Sequence of chain 1.A:
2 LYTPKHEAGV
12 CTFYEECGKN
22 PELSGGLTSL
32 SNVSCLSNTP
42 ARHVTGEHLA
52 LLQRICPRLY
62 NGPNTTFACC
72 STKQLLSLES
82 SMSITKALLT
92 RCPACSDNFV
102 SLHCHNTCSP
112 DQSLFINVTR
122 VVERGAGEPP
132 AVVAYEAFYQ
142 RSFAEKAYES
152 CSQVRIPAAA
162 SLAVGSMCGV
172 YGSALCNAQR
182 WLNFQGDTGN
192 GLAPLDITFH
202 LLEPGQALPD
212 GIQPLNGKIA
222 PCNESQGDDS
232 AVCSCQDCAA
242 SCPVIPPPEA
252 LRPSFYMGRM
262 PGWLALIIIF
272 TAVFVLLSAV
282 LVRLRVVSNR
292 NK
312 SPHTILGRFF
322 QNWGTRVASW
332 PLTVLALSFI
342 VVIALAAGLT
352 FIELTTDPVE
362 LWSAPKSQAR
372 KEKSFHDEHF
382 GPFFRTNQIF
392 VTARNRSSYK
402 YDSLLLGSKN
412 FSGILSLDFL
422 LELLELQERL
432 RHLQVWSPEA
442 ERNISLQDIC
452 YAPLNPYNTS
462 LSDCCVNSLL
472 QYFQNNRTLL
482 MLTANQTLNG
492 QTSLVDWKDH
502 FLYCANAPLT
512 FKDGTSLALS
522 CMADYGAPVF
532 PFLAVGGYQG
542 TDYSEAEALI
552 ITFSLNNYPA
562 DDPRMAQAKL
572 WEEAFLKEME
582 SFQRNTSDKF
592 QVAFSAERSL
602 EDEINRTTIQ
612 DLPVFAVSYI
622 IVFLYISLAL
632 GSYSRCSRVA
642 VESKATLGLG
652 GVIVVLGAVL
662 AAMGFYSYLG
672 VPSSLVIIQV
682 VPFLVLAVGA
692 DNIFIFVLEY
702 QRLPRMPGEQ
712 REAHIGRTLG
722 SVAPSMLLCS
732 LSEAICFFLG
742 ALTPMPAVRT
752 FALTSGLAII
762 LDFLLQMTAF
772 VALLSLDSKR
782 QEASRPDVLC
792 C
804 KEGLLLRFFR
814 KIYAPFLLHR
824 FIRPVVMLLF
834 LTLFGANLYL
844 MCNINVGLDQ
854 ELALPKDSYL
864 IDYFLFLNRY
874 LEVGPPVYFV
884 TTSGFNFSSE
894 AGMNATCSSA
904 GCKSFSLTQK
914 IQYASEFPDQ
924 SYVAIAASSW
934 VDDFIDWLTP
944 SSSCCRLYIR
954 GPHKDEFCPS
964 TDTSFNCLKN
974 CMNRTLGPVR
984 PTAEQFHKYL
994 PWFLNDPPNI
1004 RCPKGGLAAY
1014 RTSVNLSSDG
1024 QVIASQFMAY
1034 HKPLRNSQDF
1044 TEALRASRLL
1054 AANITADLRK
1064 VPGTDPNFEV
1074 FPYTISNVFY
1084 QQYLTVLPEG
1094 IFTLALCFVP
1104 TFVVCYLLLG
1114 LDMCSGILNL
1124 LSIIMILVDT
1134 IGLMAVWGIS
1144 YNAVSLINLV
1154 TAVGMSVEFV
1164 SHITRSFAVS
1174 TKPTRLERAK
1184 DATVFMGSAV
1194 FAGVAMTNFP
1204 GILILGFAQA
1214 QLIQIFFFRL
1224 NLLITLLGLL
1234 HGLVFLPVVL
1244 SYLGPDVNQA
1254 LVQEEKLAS

Binding-site contacts:
Ligand atom N2 contacts residue GLU225 of chain 1.A at 2.7 Å (salt-bridge).
Ligand atom C1 contacts residue GLU225 of chain 1.A at 3.8 Å.
Ligand atom O7 contacts residue ASN224 of chain 1.A at 3.2 Å (h-bond).
Ligand atom C7 contacts residue GLU225 of chain 1.A at 3.4 Å.
Ligand atom O5 contacts residue ASN224 of chain 1.A at 2.4 Å (h-bond).
Ligand atom C4 contacts residue ASN224 of chain 1.A at 4.1 Å.
Ligand atom C2 contacts residue ASN224 of chain 1.A at 2.3 Å.
Ligand atom C8 contacts residue GLU225 of chain 1.A at 3.3 Å.
Ligand atom O5 contacts residue ALA241 of chain 1.A at 4.2 Å.
Ligand atom C5 contacts residue ASN224 of chain 1.A at 3.7 Å.
Ligand atom C1 contacts residue ASN224 of chain 1.A at 1.4 Å.
Ligand atom C2 contacts residue GLU225 of chain 1.A at 3.7 Å.
Ligand atom C7 contacts residue ASN224 of chain 1.A at 3.2 Å.
Ligand atom C3 contacts residue ASN224 of chain 1.A at 3.7 Å.
Ligand atom C3 contacts residue GLU225 of chain 1.A at 4.2 Å.
Ligand atom C8 contacts residue ASN224 of chain 1.A at 4.4 Å.
Ligand atom N2 contacts residue ASN224 of chain 1.A at 2.8 Å (h-bond).

The small molecule below binds the protein below.
Small molecule (SMILES): CC(=O)N[C@H]1[C@H](O[C@H]2[C@H](O)[C@@H](NC(C)=O)CO[C@@H]2CO)O[C@H](CO)[C@@H](O)[C@@H]1O